Binding-site contacts:
Ligand atom C8 contacts residue ASN343 of chain 1.A at 3.4 Å.
Ligand atom C3 contacts residue ASN343 of chain 1.A at 3.9 Å.
Ligand atom C7 contacts residue ILE342 of chain 1.A at 4.2 Å (hydrophobic).
Ligand atom N2 contacts residue ILE342 of chain 1.A at 3.9 Å.
Ligand atom C5 contacts residue ASN343 of chain 1.A at 3.6 Å.
Ligand atom C1 contacts residue ASN343 of chain 1.A at 1.4 Å.
Ligand atom C8 contacts residue TRP430 of chain 1.A at 3.5 Å (hydrophobic).
Ligand atom C7 contacts residue TRP430 of chain 1.A at 4.2 Å (hydrophobic).
Ligand atom C7 contacts residue ASN343 of chain 1.A at 4.0 Å.
Ligand atom O7 contacts residue TRP430 of chain 1.A at 3.9 Å.
Ligand atom C2 contacts residue ASN343 of chain 1.A at 2.5 Å.
Ligand atom O5 contacts residue ASN343 of chain 1.A at 2.4 Å (h-bond).
Ligand atom C4 contacts residue ASN343 of chain 1.A at 4.2 Å.
Ligand atom C8 contacts residue ILE342 of chain 1.A at 4.1 Å (hydrophobic).
Ligand atom N2 contacts residue ASN343 of chain 1.A at 3.0 Å (h-bond).
Ligand atom C8 contacts residue LYS432 of chain 1.A at 4.3 Å.

A small-molecule ligand and the protein it binds are described below.
Small molecule (SMILES): CC(=O)N[C@@H]1[C@@H](O)[C@H](O)[C@@H](CO)O[C@H]1O

Sequence of chain 1.A:
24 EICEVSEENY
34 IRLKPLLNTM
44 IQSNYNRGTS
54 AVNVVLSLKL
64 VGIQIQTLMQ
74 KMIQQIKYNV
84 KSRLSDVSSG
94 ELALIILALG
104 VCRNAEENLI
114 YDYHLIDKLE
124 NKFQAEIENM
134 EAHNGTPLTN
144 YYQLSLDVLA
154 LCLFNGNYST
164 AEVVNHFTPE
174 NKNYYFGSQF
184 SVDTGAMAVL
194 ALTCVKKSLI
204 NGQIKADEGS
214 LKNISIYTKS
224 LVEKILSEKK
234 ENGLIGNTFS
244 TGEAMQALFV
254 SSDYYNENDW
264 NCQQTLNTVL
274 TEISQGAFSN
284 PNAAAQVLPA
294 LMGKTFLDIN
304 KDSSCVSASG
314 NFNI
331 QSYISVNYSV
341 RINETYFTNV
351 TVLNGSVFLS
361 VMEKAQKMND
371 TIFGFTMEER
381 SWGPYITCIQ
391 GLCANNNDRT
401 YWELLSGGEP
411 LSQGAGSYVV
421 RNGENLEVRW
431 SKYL